This protein binds this small molecule.
Small molecule (SMILES): CC(=O)N[C@@H]1[C@@H](O)[C@H](O)[C@@H](CO)O[C@H]1O

Sequence of chain 1.H:
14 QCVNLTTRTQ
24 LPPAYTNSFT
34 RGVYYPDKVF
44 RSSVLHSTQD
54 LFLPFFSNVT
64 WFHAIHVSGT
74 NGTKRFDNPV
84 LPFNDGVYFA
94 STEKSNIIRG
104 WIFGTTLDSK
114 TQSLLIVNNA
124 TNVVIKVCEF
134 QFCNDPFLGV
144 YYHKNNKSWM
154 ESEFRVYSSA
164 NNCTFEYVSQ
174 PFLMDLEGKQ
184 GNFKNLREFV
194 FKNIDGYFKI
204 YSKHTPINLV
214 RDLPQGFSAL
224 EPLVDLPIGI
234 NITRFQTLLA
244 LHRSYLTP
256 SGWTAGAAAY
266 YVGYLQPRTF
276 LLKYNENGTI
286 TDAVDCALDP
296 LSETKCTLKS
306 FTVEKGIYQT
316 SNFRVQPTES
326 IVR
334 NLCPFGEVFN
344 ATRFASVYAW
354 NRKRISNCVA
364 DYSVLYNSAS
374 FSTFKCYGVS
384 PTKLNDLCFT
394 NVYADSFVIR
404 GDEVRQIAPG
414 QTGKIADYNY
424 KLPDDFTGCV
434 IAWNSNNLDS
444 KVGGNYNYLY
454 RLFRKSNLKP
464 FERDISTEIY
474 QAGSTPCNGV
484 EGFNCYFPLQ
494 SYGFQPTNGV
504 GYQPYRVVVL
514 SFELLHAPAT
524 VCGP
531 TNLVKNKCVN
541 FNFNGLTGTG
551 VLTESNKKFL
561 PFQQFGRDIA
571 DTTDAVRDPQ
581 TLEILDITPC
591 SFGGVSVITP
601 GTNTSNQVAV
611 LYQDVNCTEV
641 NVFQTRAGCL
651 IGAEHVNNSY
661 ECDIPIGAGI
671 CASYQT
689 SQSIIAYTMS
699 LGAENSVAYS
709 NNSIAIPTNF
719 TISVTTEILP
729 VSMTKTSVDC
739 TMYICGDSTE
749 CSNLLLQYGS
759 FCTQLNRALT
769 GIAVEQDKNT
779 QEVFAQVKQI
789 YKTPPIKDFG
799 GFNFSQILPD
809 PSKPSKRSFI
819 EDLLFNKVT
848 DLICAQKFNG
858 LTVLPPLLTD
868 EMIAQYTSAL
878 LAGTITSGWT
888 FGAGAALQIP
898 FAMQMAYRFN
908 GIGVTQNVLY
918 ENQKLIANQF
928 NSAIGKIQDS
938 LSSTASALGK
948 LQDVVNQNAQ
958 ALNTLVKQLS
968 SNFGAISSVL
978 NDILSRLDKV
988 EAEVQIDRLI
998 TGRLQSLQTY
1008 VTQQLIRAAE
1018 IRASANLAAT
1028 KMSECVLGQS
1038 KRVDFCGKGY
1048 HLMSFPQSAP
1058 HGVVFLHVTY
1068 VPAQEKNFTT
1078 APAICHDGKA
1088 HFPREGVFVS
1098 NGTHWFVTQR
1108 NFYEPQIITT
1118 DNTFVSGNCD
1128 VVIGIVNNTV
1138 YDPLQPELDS

Binding-site contacts:
Ligand atom O7 contacts residue ASN616 of chain 1.H at 2.7 Å (h-bond).
Ligand atom C8 contacts residue ASN616 of chain 1.H at 4.2 Å.
Ligand atom C1 contacts residue ASN616 of chain 1.H at 1.4 Å.
Ligand atom C5 contacts residue ASN616 of chain 1.H at 3.6 Å.
Ligand atom C3 contacts residue ASN616 of chain 1.H at 3.8 Å.
Ligand atom C4 contacts residue ASN616 of chain 1.H at 4.2 Å.
Ligand atom C2 contacts residue ASN616 of chain 1.H at 2.4 Å.
Ligand atom O5 contacts residue ASN616 of chain 1.H at 2.4 Å (h-bond).
Ligand atom C7 contacts residue ASN616 of chain 1.H at 2.9 Å.
Ligand atom N2 contacts residue ASN616 of chain 1.H at 2.8 Å (h-bond).